Sequence of chain 1.B:
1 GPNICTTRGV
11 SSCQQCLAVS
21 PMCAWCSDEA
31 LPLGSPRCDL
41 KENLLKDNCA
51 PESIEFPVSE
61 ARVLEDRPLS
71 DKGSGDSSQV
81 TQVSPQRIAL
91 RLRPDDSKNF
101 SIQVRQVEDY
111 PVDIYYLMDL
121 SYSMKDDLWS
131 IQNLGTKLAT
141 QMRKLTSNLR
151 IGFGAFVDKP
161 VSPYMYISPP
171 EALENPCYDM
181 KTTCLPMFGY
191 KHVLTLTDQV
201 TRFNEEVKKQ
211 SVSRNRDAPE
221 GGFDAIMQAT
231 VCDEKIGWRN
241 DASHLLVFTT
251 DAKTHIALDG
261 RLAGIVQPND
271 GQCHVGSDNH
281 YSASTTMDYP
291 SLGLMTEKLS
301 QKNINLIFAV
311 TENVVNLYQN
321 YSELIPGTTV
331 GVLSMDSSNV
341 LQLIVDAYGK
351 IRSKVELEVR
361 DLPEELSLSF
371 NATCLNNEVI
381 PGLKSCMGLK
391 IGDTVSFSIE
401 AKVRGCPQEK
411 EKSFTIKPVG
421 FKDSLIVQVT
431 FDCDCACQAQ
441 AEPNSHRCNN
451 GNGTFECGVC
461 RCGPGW

The protein below binds the small molecule below.
Small molecule (SMILES): CC(=O)N[C@@H]1[C@@H](O)[C@H](O)[C@@H](CO)O[C@H]1O

Binding-site contacts:
Ligand atom C4 contacts residue ASN99 of chain 1.B at 4.0 Å.
Ligand atom C2 contacts residue ASN99 of chain 1.B at 2.2 Å.
Ligand atom C7 contacts residue ASN99 of chain 1.B at 3.1 Å.
Ligand atom C8 contacts residue ASN99 of chain 1.B at 2.9 Å.
Ligand atom N2 contacts residue ASN99 of chain 1.B at 2.8 Å (h-bond).
Ligand atom C8 contacts residue LYS98 of chain 1.B at 3.6 Å.
Ligand atom C8 contacts residue PHE100 of chain 1.B at 4.0 Å (hydrophobic).
Ligand atom N2 contacts residue LYS98 of chain 1.B at 3.9 Å.
Ligand atom C5 contacts residue ASN99 of chain 1.B at 3.6 Å.
Ligand atom C8 contacts residue ALA61 of chain 1.B at 4.3 Å (hydrophobic).
Ligand atom C3 contacts residue ASN99 of chain 1.B at 3.6 Å.
Ligand atom O7 contacts residue SER101 of chain 1.B at 4.2 Å.
Ligand atom O5 contacts residue ASN99 of chain 1.B at 2.4 Å (h-bond).
Ligand atom C1 contacts residue ASN99 of chain 1.B at 1.4 Å.
Ligand atom O7 contacts residue PHE100 of chain 1.B at 3.7 Å.
Ligand atom O7 contacts residue ASN99 of chain 1.B at 3.8 Å.
Ligand atom C7 contacts residue LYS98 of chain 1.B at 4.3 Å.
Ligand atom C7 contacts residue PHE100 of chain 1.B at 4.0 Å (hydrophobic).